The small molecule below binds the protein below.
Small molecule (SMILES): O=C([O-])C(=O)[O-]

Binding-site contacts:
Ligand atom O3 contacts residue MG1 of chain 1.E at 4.2 Å.
Ligand atom C1 contacts residue MG1 of chain 1.E at 3.0 Å.
Ligand atom O2 contacts residue LYS221 of chain 1.A at 2.6 Å (salt-bridge).
Ligand atom O1 contacts residue GLU223 of chain 1.A at 2.9 Å (salt-bridge).
Ligand atom O1 contacts residue GLY246 of chain 1.A at 3.9 Å.
Ligand atom C1 contacts residue GLY246 of chain 1.A at 3.9 Å.
Ligand atom C1 contacts residue ARG245 of chain 1.A at 4.4 Å.
Ligand atom O3 contacts residue ARG245 of chain 1.A at 3.4 Å (salt-bridge).
Ligand atom C2 contacts residue LYS221 of chain 1.A at 3.6 Å.
Ligand atom C2 contacts residue THR279 of chain 1.A at 3.8 Å.
Ligand atom O1 contacts residue ALA244 of chain 1.A at 3.9 Å.
Ligand atom O3 contacts residue GLY246 of chain 1.A at 2.9 Å (h-bond).
Ligand atom O4 contacts residue THR279 of chain 1.A at 3.3 Å (h-bond).
Ligand atom O4 contacts residue MG1 of chain 1.E at 4.2 Å.
Ligand atom O3 contacts residue THR279 of chain 1.A at 2.7 Å (h-bond).
Ligand atom O3 contacts residue ALA244 of chain 1.A at 3.2 Å.
Ligand atom C2 contacts residue ASP247 of chain 1.A at 4.5 Å.
Ligand atom C1 contacts residue THR279 of chain 1.A at 3.5 Å.
Ligand atom O4 contacts residue MET242 of chain 1.A at 4.1 Å.
Ligand atom C2 contacts residue ALA244 of chain 1.A at 3.6 Å (hydrophobic).
Ligand atom O2 contacts residue ASP247 of chain 1.A at 4.0 Å.
Ligand atom O2 contacts residue GLU223 of chain 1.A at 3.5 Å (salt-bridge).
Ligand atom O4 contacts residue MET311 of chain 1.A at 4.1 Å.
Ligand atom O3 contacts residue ASP247 of chain 1.A at 3.9 Å.
Ligand atom O4 contacts residue ALA278 of chain 1.A at 4.2 Å.
Ligand atom O2 contacts residue MG1 of chain 1.E at 2.2 Å.
Ligand atom C1 contacts residue GLU223 of chain 1.A at 3.6 Å.
Ligand atom O1 contacts residue MG1 of chain 1.E at 2.2 Å.
Ligand atom O4 contacts residue ALA244 of chain 1.A at 3.9 Å.
Ligand atom O4 contacts residue LYS221 of chain 1.A at 3.7 Å.
Ligand atom O3 contacts residue GLU223 of chain 1.A at 4.5 Å.
Ligand atom C1 contacts residue ASP247 of chain 1.A at 3.9 Å.
Ligand atom O2 contacts residue ALA244 of chain 1.A at 4.2 Å.
Ligand atom O1 contacts residue ASP247 of chain 1.A at 2.7 Å (salt-bridge).
Ligand atom C2 contacts residue MG1 of chain 1.E at 3.0 Å.
Ligand atom C1 contacts residue ALA244 of chain 1.A at 3.5 Å (hydrophobic).
Ligand atom C2 contacts residue GLU223 of chain 1.A at 3.8 Å.

Sequence of chain 1.A:
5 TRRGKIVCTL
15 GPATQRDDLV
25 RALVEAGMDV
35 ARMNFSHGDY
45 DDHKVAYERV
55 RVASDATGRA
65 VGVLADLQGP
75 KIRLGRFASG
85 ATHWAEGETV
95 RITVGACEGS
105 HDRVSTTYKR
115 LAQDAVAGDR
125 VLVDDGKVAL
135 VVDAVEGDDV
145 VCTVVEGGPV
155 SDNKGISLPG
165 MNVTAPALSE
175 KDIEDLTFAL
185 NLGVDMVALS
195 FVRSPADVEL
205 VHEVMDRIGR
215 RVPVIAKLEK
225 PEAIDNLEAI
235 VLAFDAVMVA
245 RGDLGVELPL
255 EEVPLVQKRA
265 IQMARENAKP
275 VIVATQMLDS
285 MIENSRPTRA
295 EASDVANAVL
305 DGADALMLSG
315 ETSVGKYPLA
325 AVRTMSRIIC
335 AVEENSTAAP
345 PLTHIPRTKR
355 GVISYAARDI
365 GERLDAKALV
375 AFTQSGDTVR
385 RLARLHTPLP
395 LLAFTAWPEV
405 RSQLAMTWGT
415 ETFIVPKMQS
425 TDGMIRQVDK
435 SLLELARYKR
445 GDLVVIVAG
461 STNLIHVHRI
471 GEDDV